Sequence of chain 1.T:
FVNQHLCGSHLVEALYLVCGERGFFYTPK

Sequence of chain 1.N:
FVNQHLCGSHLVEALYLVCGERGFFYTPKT

Binding-site contacts:
Ligand atom C3 contacts residue LEU11 of chain 1.V at 4.4 Å (hydrophobic).
Ligand atom O1 contacts residue LEU11 of chain 1.V at 4.3 Å.
Ligand atom C5 contacts residue HIS10 of chain 1.V at 4.0 Å.
Ligand atom C3 contacts residue LEU16 of chain 1.U at 4.4 Å (hydrophobic).
Ligand atom C5 contacts residue LEU11 of chain 1.V at 3.7 Å (hydrophobic).
Ligand atom C6 contacts residue LEU6 of chain 1.T at 4.5 Å (hydrophobic).
Ligand atom O3 contacts residue LEU16 of chain 1.U at 3.9 Å.
Ligand atom C3 contacts residue HIS5 of chain 1.T at 3.6 Å.
Ligand atom C2 contacts residue CYS11 of chain 1.U at 3.9 Å (hydrophobic).
Ligand atom C4 contacts residue HIS5 of chain 1.T at 3.9 Å.
Ligand atom C1 contacts residue CYS11 of chain 1.U at 3.9 Å (hydrophobic).
Ligand atom C5 contacts residue HIS5 of chain 1.T at 4.2 Å.
Ligand atom O3 contacts residue ALA14 of chain 1.V at 3.5 Å.
Ligand atom O3 contacts residue LEU17 of chain 1.N at 3.4 Å.
Ligand atom C5 contacts residue LEU6 of chain 1.T at 3.9 Å (hydrophobic).
Ligand atom C2 contacts residue LEU16 of chain 1.U at 4.5 Å (hydrophobic).
Ligand atom C4 contacts residue HIS10 of chain 1.V at 4.0 Å.
Ligand atom C2 contacts residue ILE10 of chain 1.U at 4.4 Å (hydrophobic).
Ligand atom C5 contacts residue CYS7 of chain 1.V at 4.3 Å (hydrophobic).
Ligand atom C6 contacts residue LEU11 of chain 1.V at 3.5 Å (hydrophobic).
Ligand atom C2 contacts residue HIS5 of chain 1.T at 4.0 Å.
Ligand atom O3 contacts residue HIS5 of chain 1.T at 3.6 Å.
Ligand atom C1 contacts residue LEU11 of chain 1.V at 3.8 Å (hydrophobic).
Ligand atom O1 contacts residue CYS6 of chain 1.U at 2.5 Å (h-bond).
Ligand atom C6 contacts residue HIS5 of chain 1.T at 4.4 Å.
Ligand atom C6 contacts residue CYS6 of chain 1.U at 3.3 Å (hydrophobic).
Ligand atom C2 contacts residue LEU11 of chain 1.V at 4.2 Å (hydrophobic).
Ligand atom C4 contacts residue ALA14 of chain 1.V at 4.2 Å (hydrophobic).
Ligand atom C6 contacts residue CYS7 of chain 1.V at 4.1 Å (hydrophobic).
Ligand atom O1 contacts residue SER9 of chain 1.U at 3.5 Å (h-bond).
Ligand atom C1 contacts residue ILE10 of chain 1.U at 4.5 Å (hydrophobic).
Ligand atom O1 contacts residue CYS11 of chain 1.U at 2.9 Å (h-bond).
Ligand atom C4 contacts residue LEU11 of chain 1.V at 4.2 Å (hydrophobic).
Ligand atom C3 contacts residue ALA14 of chain 1.V at 4.1 Å (hydrophobic).
Ligand atom C1 contacts residue CYS6 of chain 1.U at 3.3 Å (hydrophobic).
Ligand atom O1 contacts residue VAL2 of chain 1.T at 4.5 Å.
Ligand atom C1 contacts residue HIS5 of chain 1.T at 4.4 Å.
Ligand atom O1 contacts residue ILE10 of chain 1.U at 3.5 Å.

The protein below binds the small molecule below.
Small molecule (SMILES): Oc1cccc(O)c1

Sequence of chain 1.U:
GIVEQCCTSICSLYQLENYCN

Sequence of chain 1.V:
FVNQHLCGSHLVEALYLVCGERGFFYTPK